The small molecule below binds the protein below.
Small molecule (SMILES): O=P(O)(O)OC[C@H]1O[C@](O)(COP(=O)(O)O)[C@@H](O)[C@@H]1O

Sequence of chain 1.C:
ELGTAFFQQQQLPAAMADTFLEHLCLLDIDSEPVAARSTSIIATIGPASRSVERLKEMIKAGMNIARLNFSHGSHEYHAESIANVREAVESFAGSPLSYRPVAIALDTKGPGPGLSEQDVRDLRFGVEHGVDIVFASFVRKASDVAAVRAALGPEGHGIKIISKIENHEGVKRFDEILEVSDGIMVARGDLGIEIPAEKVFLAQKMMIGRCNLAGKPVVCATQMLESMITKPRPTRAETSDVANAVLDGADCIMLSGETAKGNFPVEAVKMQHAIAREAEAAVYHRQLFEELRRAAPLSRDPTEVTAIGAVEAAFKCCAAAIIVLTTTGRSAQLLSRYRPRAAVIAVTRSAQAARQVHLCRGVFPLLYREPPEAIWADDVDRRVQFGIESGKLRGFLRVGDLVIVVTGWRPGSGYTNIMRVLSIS

Binding-site contacts:
Ligand atom O2P contacts residue ARG405 of chain 1.C at 2.7 Å (salt-bridge).
Ligand atom O3 contacts residue ARG432 of chain 1.C at 2.6 Å (salt-bridge).
Ligand atom O5P contacts residue THR348 of chain 1.C at 3.6 Å.
Ligand atom O4 contacts residue TYR437 of chain 1.C at 2.8 Å (h-bond).
Ligand atom C6 contacts residue LEU347 of chain 1.C at 3.6 Å (hydrophobic).
Ligand atom O2 contacts residue LEU347 of chain 1.C at 3.6 Å.
Ligand atom C4 contacts residue GLY434 of chain 1.C at 3.4 Å.
Ligand atom O6 contacts residue THR349 of chain 1.C at 3.2 Å (h-bond).
Ligand atom P1 contacts residue ARG405 of chain 1.C at 3.6 Å.
Ligand atom P2 contacts residue THR350 of chain 1.C at 3.8 Å.
Ligand atom O4 contacts residue GLY434 of chain 1.C at 2.6 Å (h-bond).
Ligand atom O6P contacts residue SER353 of chain 1.C at 3.7 Å.
Ligand atom P2 contacts residue THR349 of chain 1.C at 3.8 Å.
Ligand atom O4 contacts residue THR438 of chain 1.C at 3.4 Å (h-bond).
Ligand atom C3 contacts residue ARG432 of chain 1.C at 3.3 Å.
Ligand atom P2 contacts residue THR348 of chain 1.C at 3.5 Å.
Ligand atom O1P contacts residue ARG405 of chain 1.C at 2.8 Å (salt-bridge).
Ligand atom O4P contacts residue THR348 of chain 1.C at 2.6 Å (h-bond).
Ligand atom O6P contacts residue GLY436 of chain 1.C at 2.9 Å (h-bond).
Ligand atom O3 contacts residue GLY430 of chain 1.C at 3.2 Å.
Ligand atom O2 contacts residue GLY430 of chain 1.C at 3.3 Å (h-bond).
Ligand atom P2 contacts residue SER435 of chain 1.C at 3.4 Å.
Ligand atom O4P contacts residue ARG352 of chain 1.C at 3.8 Å.
Ligand atom O2P contacts residue THR349 of chain 1.C at 3.7 Å.
Ligand atom O6P contacts residue SER435 of chain 1.C at 3.1 Å (h-bond).
Ligand atom O5P contacts residue THR349 of chain 1.C at 3.3 Å (h-bond).
Ligand atom O3P contacts residue PRO433 of chain 1.C at 3.5 Å.
Ligand atom O4P contacts residue SER353 of chain 1.C at 2.7 Å (h-bond).
Ligand atom O5P contacts residue SER435 of chain 1.C at 2.7 Å (h-bond).
Ligand atom C5 contacts residue GLY434 of chain 1.C at 3.5 Å.
Ligand atom O6 contacts residue THR348 of chain 1.C at 3.6 Å.
Ligand atom O1P contacts residue TRP398 of chain 1.C at 2.8 Å (h-bond).
Ligand atom O5P contacts residue THR350 of chain 1.C at 2.7 Å (h-bond).
Ligand atom O4 contacts residue GLY436 of chain 1.C at 3.7 Å.
Ligand atom O5 contacts residue LEU347 of chain 1.C at 3.6 Å (h-bond).
Ligand atom P2 contacts residue SER353 of chain 1.C at 3.6 Å.
Ligand atom O3P contacts residue GLY434 of chain 1.C at 2.8 Å (h-bond).
Ligand atom C6 contacts residue SER353 of chain 1.C at 3.8 Å.
Ligand atom C3 contacts residue GLY434 of chain 1.C at 3.5 Å.
Ligand atom C6 contacts residue THR438 of chain 1.C at 3.5 Å.